The small molecule below binds the protein below.
Small molecule (SMILES): OC[C@H]1O[C@H](O[C@H]2[C@H](O)[C@@H](O)[C@H](OCCCCCC3CCCCC3)O[C@@H]2CO)[C@H](O)[C@@H](O)[C@@H]1O

Sequence of chain 1.B:
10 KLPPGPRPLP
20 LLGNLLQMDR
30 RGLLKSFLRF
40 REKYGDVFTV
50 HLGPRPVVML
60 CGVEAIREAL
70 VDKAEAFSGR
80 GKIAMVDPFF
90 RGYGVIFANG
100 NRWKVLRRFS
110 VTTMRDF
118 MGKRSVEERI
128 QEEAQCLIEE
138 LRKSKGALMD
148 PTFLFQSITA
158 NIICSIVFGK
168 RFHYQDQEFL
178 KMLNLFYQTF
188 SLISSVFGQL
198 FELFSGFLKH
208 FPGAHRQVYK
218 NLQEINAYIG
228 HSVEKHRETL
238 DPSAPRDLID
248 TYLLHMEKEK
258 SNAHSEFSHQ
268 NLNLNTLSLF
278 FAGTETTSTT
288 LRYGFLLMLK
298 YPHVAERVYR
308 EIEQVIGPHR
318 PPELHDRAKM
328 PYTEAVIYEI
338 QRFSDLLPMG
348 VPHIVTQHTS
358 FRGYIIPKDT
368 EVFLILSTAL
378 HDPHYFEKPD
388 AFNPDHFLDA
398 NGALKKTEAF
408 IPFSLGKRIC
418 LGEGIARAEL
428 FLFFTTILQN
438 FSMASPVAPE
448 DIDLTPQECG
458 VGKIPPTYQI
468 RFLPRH

Binding-site contacts:
Ligand atom C4 contacts residue TYR225 of chain 1.B at 3.9 Å (hydrophobic).
Ligand atom C9 contacts residue PHE183 of chain 1.B at 3.8 Å (hydrophobic).
Ligand atom C30 contacts residue ALA224 of chain 1.B at 4.0 Å (hydrophobic).
Ligand atom O14 contacts residue MET179 of chain 1.B at 4.0 Å.
Ligand atom C3 contacts residue PHE169 of chain 1.B at 3.6 Å (hydrophobic).
Ligand atom C18 contacts residue GLU175 of chain 1.B at 3.0 Å.
Ligand atom C1 contacts residue GLU175 of chain 1.B at 3.9 Å.
Ligand atom C9 contacts residue PHE277 of chain 1.B at 3.7 Å (hydrophobic).
Ligand atom C10 contacts residue PHE277 of chain 1.B at 3.5 Å (hydrophobic).
Ligand atom C6 contacts residue MET179 of chain 1.B at 3.8 Å (hydrophobic).
Ligand atom O14 contacts residue TYR225 of chain 1.B at 3.5 Å.
Ligand atom C19 contacts residue TYR225 of chain 1.B at 3.7 Å (hydrophobic).
Ligand atom C5 contacts residue PHE169 of chain 1.B at 3.6 Å (hydrophobic).
Ligand atom C13 contacts residue GLU175 of chain 1.B at 3.2 Å.
Ligand atom C5 contacts residue PHE176 of chain 1.B at 4.1 Å (hydrophobic).
Ligand atom C4 contacts residue MET179 of chain 1.B at 3.7 Å (hydrophobic).
Ligand atom C8 contacts residue TYR225 of chain 1.B at 3.9 Å (hydrophobic).
Ligand atom O22 contacts residue GLU175 of chain 1.B at 2.4 Å (salt-bridge).
Ligand atom C10 contacts residue PHE183 of chain 1.B at 3.8 Å (hydrophobic).
Ligand atom C8 contacts residue ILE222 of chain 1.B at 3.9 Å (hydrophobic).
Ligand atom O20 contacts residue TYR225 of chain 1.B at 3.5 Å.
Ligand atom C3 contacts residue PHE176 of chain 1.B at 3.7 Å (hydrophobic).
Ligand atom C2 contacts residue GLU175 of chain 1.B at 3.9 Å.
Ligand atom C3 contacts residue GLU175 of chain 1.B at 3.8 Å.
Ligand atom O20 contacts residue ALA224 of chain 1.B at 4.0 Å.
Ligand atom C19 contacts residue ALA224 of chain 1.B at 4.0 Å (hydrophobic).
Ligand atom C1 contacts residue MET179 of chain 1.B at 4.0 Å (hydrophobic).
Ligand atom C7 contacts residue MET179 of chain 1.B at 3.8 Å (hydrophobic).
Ligand atom C7 contacts residue TYR225 of chain 1.B at 3.5 Å (hydrophobic).
Ligand atom O12 contacts residue TYR225 of chain 1.B at 3.9 Å.
Ligand atom C1 contacts residue TYR225 of chain 1.B at 3.5 Å (hydrophobic).
Ligand atom C5 contacts residue MET179 of chain 1.B at 4.0 Å (hydrophobic).
Ligand atom O12 contacts residue GLU175 of chain 1.B at 3.7 Å.
Ligand atom C4 contacts residue PHE169 of chain 1.B at 3.9 Å (hydrophobic).
Ligand atom C11 contacts residue CYS161 of chain 1.B at 3.8 Å (hydrophobic).
Ligand atom O31 contacts residue ALA224 of chain 1.B at 3.7 Å.
Ligand atom C2 contacts residue TYR225 of chain 1.B at 3.6 Å (hydrophobic).
Ligand atom C17 contacts residue GLU175 of chain 1.B at 3.3 Å.
Ligand atom O21 contacts residue GLU175 of chain 1.B at 4.0 Å.
Ligand atom C9 contacts residue ILE222 of chain 1.B at 4.0 Å (hydrophobic).